Binding-site contacts:
Ligand atom S19 contacts residue PHE254 of chain 1.D at 3.8 Å.
Ligand atom C6 contacts residue PRO108 of chain 1.D at 4.0 Å (hydrophobic).
Ligand atom N20 contacts residue ARG127 of chain 1.D at 3.4 Å.
Ligand atom O22 contacts residue ARG127 of chain 1.D at 3.0 Å (salt-bridge).
Ligand atom C26 contacts residue GLU102 of chain 1.B at 3.6 Å.
Ligand atom O22 contacts residue HEM1 of chain 1.L at 3.1 Å.
Ligand atom C23 contacts residue HEM1 of chain 1.L at 3.7 Å.
Ligand atom S19 contacts residue GLU130 of chain 1.D at 3.8 Å.
Ligand atom C6 contacts residue MET299 of chain 1.D at 4.1 Å (hydrophobic).
Ligand atom C8 contacts residue MET299 of chain 1.D at 3.7 Å (hydrophobic).
Ligand atom N24 contacts residue HEM1 of chain 1.L at 2.7 Å (h-bond).
Ligand atom C14 contacts residue ARG127 of chain 1.D at 3.6 Å.
Ligand atom N20 contacts residue HEM1 of chain 1.L at 3.5 Å.
Ligand atom C26 contacts residue HEM1 of chain 1.L at 3.5 Å.
Ligand atom C23 contacts residue PHE99 of chain 1.B at 4.1 Å (hydrophobic).
Ligand atom C21 contacts residue ARG127 of chain 1.D at 3.3 Å.
Ligand atom C21 contacts residue HEM1 of chain 1.L at 3.4 Å.
Ligand atom S19 contacts residue HEM1 of chain 1.L at 3.9 Å.
Ligand atom C23 contacts residue ARG127 of chain 1.D at 3.9 Å.
Ligand atom C9 contacts residue MET299 of chain 1.D at 4.0 Å (hydrophobic).
Ligand atom C7 contacts residue PRO108 of chain 1.D at 3.7 Å (hydrophobic).
Ligand atom C26 contacts residue PHE99 of chain 1.B at 3.3 Å (hydrophobic).
Ligand atom N24 contacts residue PHE99 of chain 1.B at 3.7 Å.
Ligand atom C27 contacts residue PHE99 of chain 1.B at 3.5 Å (hydrophobic).
Ligand atom C28 contacts residue HEM1 of chain 1.L at 4.2 Å.
Ligand atom C18 contacts residue HEM1 of chain 1.L at 3.9 Å.
Ligand atom C6 contacts residue VAL298 of chain 1.D at 3.5 Å (hydrophobic).
Ligand atom N24 contacts residue ARG127 of chain 1.D at 4.0 Å.
Ligand atom C26 contacts residue THR100 of chain 1.B at 3.4 Å.
Ligand atom C18 contacts residue ARG127 of chain 1.D at 4.0 Å.
Ligand atom C6 contacts residue PHE254 of chain 1.D at 3.7 Å (hydrophobic).
Ligand atom C5 contacts residue PHE254 of chain 1.D at 3.7 Å (hydrophobic).
Ligand atom C7 contacts residue VAL298 of chain 1.D at 3.6 Å (hydrophobic).
Ligand atom S19 contacts residue PHE295 of chain 1.D at 3.6 Å.
Ligand atom C13 contacts residue ARG127 of chain 1.D at 3.9 Å.
Ligand atom C27 contacts residue GLU102 of chain 1.B at 3.6 Å.
Ligand atom C13 contacts residue THR126 of chain 1.D at 3.7 Å.
Ligand atom C7 contacts residue MET299 of chain 1.D at 3.8 Å (hydrophobic).
Ligand atom C12 contacts residue THR126 of chain 1.D at 4.1 Å.
Ligand atom C28 contacts residue PHE99 of chain 1.B at 3.9 Å (hydrophobic).

This small molecule binds to this protein.
Small molecule (SMILES): N[C@H](c1ccccc1)c1ccccc1Cn1c(=S)[nH]c(=O)c2[nH]ccc21

Sequence of chain 1.B:
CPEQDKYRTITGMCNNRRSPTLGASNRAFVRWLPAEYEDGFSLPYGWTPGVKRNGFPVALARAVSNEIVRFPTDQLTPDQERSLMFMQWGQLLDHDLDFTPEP

Sequence of chain 1.D:
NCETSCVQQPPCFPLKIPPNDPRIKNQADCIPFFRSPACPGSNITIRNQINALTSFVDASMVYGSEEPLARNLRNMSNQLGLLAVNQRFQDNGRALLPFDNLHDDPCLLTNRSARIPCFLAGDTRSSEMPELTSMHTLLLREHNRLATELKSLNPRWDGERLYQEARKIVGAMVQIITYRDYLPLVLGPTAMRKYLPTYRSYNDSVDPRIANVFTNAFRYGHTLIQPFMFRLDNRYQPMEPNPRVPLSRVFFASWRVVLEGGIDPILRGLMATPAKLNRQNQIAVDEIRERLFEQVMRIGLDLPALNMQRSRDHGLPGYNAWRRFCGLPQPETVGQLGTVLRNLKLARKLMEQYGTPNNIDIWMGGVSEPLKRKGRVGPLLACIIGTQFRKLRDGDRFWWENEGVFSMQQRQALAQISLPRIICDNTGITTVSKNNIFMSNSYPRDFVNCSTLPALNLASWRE